Sequence of chain 2.A:
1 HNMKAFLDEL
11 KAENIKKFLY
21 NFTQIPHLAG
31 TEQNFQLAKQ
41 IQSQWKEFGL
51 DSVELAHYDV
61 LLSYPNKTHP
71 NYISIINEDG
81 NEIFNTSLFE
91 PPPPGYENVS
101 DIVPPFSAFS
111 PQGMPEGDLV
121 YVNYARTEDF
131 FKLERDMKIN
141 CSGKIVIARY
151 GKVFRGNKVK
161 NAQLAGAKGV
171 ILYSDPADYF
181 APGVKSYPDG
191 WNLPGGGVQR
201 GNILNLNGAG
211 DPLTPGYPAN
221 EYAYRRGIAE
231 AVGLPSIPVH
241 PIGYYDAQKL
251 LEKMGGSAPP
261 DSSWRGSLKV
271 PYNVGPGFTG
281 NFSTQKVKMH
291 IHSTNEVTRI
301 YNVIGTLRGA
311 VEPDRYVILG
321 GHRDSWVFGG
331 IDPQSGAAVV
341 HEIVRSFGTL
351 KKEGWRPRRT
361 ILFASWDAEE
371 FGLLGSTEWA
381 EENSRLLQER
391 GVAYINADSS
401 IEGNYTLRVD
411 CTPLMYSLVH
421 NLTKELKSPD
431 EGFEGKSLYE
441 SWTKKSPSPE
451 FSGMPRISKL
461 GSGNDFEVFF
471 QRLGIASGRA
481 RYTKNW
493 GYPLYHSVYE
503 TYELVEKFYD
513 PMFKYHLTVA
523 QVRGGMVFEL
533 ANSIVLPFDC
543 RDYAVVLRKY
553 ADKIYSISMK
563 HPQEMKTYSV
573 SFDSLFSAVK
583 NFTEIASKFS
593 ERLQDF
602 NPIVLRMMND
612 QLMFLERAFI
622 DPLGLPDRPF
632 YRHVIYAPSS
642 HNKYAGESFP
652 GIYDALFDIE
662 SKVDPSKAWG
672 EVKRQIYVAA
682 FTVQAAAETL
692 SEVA

A protein and the small-molecule ligand that binds it are described below.
Small molecule (SMILES): CC(=O)N[C@H]1[C@H](O[C@H]2[C@H](O)[C@@H](NC(C)=O)CO[C@@H]2CO)O[C@H](CO)[C@@H](O[C@@H]2O[C@H](CO)[C@@H](O)[C@H](O[C@@H]3O[C@H](CO)[C@@H](O)[C@H](O)[C@@H]3O)[C@@H]2O)[C@@H]1O

Binding-site contacts:
Ligand atom C1 contacts residue SER579 of chain 2.A at 3.6 Å.
Ligand atom C3 contacts residue ARG299 of chain 1.A at 3.8 Å.
Ligand atom C1 contacts residue ASN583 of chain 2.A at 1.4 Å.
Ligand atom C4 contacts residue ARG299 of chain 1.A at 3.8 Å.
Ligand atom O5 contacts residue HIS57 of chain 1.A at 3.6 Å.
Ligand atom C3 contacts residue ASN583 of chain 2.A at 3.7 Å.
Ligand atom O6 contacts residue GLU221 of chain 1.A at 3.5 Å.
Ligand atom C2 contacts residue SER579 of chain 2.A at 3.6 Å.
Ligand atom C7 contacts residue SER579 of chain 2.A at 3.8 Å.
Ligand atom O2 contacts residue GLU221 of chain 1.A at 2.5 Å (salt-bridge).
Ligand atom O3 contacts residue GLU221 of chain 1.A at 3.9 Å.
Ligand atom O2 contacts residue HIS57 of chain 1.A at 3.1 Å (h-bond).
Ligand atom C2 contacts residue GLU221 of chain 1.A at 3.3 Å.
Ligand atom C8 contacts residue TYR222 of chain 1.A at 3.6 Å (hydrophobic).
Ligand atom O2 contacts residue ARG299 of chain 1.A at 3.3 Å (salt-bridge).
Ligand atom C8 contacts residue SER579 of chain 2.A at 4.0 Å.
Ligand atom C5 contacts residue GLU221 of chain 1.A at 3.6 Å.
Ligand atom C3 contacts residue SER579 of chain 2.A at 4.0 Å.
Ligand atom O7 contacts residue GLN685 of chain 2.A at 3.4 Å.
Ligand atom O7 contacts residue TYR222 of chain 1.A at 4.1 Å.
Ligand atom N2 contacts residue SER579 of chain 2.A at 2.8 Å (h-bond).
Ligand atom C6 contacts residue GLU221 of chain 1.A at 4.0 Å.
Ligand atom C4 contacts residue GLU221 of chain 1.A at 4.0 Å.
Ligand atom C8 contacts residue ALA580 of chain 2.A at 3.7 Å (hydrophobic).
Ligand atom O3 contacts residue ARG299 of chain 1.A at 3.0 Å (salt-bridge).
Ligand atom C1 contacts residue GLN685 of chain 2.A at 3.8 Å.
Ligand atom C7 contacts residue ASN583 of chain 2.A at 3.8 Å.
Ligand atom C2 contacts residue ASN583 of chain 2.A at 2.4 Å.
Ligand atom C3 contacts residue GLU221 of chain 1.A at 3.5 Å.
Ligand atom C2 contacts residue ARG299 of chain 1.A at 3.5 Å.
Ligand atom C1 contacts residue GLU221 of chain 1.A at 3.4 Å.
Ligand atom N2 contacts residue GLN685 of chain 2.A at 3.6 Å.
Ligand atom O5 contacts residue ASN583 of chain 2.A at 2.3 Å (h-bond).
Ligand atom N2 contacts residue ASN583 of chain 2.A at 2.9 Å (h-bond).
Ligand atom C7 contacts residue GLN685 of chain 2.A at 3.4 Å.
Ligand atom C1 contacts residue ARG299 of chain 1.A at 3.6 Å.
Ligand atom C5 contacts residue ASN583 of chain 2.A at 3.6 Å.
Ligand atom O4 contacts residue GLU221 of chain 1.A at 3.7 Å.
Ligand atom C8 contacts residue SER576 of chain 2.A at 3.4 Å.
Ligand atom C2 contacts residue GLN685 of chain 2.A at 3.8 Å.

Sequence of chain 1.A:
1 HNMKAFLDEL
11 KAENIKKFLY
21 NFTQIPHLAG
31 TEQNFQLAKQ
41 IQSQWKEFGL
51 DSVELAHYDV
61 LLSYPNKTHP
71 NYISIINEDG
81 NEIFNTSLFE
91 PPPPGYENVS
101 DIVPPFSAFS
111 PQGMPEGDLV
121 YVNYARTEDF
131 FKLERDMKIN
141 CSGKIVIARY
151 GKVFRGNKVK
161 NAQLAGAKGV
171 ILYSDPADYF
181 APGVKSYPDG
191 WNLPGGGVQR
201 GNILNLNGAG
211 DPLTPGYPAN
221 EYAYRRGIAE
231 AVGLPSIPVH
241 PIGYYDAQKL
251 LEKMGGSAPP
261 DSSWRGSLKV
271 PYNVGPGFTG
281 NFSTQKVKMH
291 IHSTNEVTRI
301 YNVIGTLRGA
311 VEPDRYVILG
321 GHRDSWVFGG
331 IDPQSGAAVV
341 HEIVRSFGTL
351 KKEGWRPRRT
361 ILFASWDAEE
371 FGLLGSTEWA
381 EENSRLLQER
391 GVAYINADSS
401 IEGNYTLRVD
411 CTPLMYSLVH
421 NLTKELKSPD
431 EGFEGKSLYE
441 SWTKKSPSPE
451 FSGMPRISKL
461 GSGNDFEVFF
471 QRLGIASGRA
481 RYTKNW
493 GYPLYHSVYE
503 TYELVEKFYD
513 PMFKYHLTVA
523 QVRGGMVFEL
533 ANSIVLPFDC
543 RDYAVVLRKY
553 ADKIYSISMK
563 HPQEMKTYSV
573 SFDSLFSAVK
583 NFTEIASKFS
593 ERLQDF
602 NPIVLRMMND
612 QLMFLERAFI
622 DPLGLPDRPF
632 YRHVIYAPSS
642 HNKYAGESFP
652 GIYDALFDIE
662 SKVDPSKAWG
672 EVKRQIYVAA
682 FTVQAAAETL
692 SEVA